Sequence of chain 1.U:
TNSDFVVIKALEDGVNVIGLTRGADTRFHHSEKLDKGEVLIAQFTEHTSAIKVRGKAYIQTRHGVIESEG

Binding-site contacts:
Ligand atom NE1 contacts residue GLN45 of chain 1.T at 2.9 Å (h-bond).
Ligand atom O contacts residue HIS49 of chain 1.T at 3.8 Å.
Ligand atom CE2 contacts residue ALA44 of chain 1.T at 3.9 Å (hydrophobic).
Ligand atom CD1 contacts residue SER51 of chain 1.U at 3.4 Å.
Ligand atom N contacts residue THR23 of chain 1.U at 2.8 Å (h-bond).
Ligand atom CD1 contacts residue GLN45 of chain 1.T at 3.7 Å.
Ligand atom C contacts residue THR50 of chain 1.T at 3.9 Å.
Ligand atom OXT contacts residue SER51 of chain 1.U at 2.9 Å (h-bond).
Ligand atom N contacts residue ASP27 of chain 1.U at 3.1 Å (salt-bridge).
Ligand atom CZ3 contacts residue GLY21 of chain 1.T at 3.6 Å.
Ligand atom N contacts residue THR28 of chain 1.U at 3.1 Å (h-bond).
Ligand atom CE3 contacts residue HIS32 of chain 1.T at 3.9 Å.
Ligand atom CA contacts residue THR28 of chain 1.U at 3.3 Å.
Ligand atom CZ2 contacts residue ALA44 of chain 1.T at 3.7 Å (hydrophobic).
Ligand atom OXT contacts residue ARG24 of chain 1.U at 3.5 Å.
Ligand atom C contacts residue GLY25 of chain 1.U at 3.5 Å.
Ligand atom CA contacts residue GLY25 of chain 1.U at 3.5 Å.
Ligand atom CE2 contacts residue GLN45 of chain 1.T at 3.9 Å.
Ligand atom CD1 contacts residue THR47 of chain 1.T at 3.9 Å.
Ligand atom C contacts residue SER51 of chain 1.U at 3.5 Å.
Ligand atom O contacts residue HIS31 of chain 1.T at 3.9 Å.
Ligand atom OXT contacts residue GLY25 of chain 1.U at 3.1 Å (h-bond).
Ligand atom C contacts residue THR47 of chain 1.T at 3.5 Å.
Ligand atom OXT contacts residue THR47 of chain 1.T at 3.6 Å.
Ligand atom CZ2 contacts residue THR50 of chain 1.T at 3.9 Å.
Ligand atom NE1 contacts residue ALA44 of chain 1.T at 3.8 Å.
Ligand atom CZ2 contacts residue ILE53 of chain 1.T at 3.9 Å (hydrophobic).
Ligand atom CA contacts residue THR23 of chain 1.U at 3.8 Å.
Ligand atom CA contacts residue SER51 of chain 1.U at 3.9 Å.
Ligand atom CA contacts residue HIS31 of chain 1.T at 4.0 Å.
Ligand atom O contacts residue THR47 of chain 1.T at 2.5 Å (h-bond).
Ligand atom CB contacts residue THR23 of chain 1.U at 3.7 Å.
Ligand atom N contacts residue ARG24 of chain 1.U at 3.8 Å.
Ligand atom O contacts residue THR50 of chain 1.T at 2.8 Å (h-bond).
Ligand atom CB contacts residue THR28 of chain 1.U at 3.5 Å.
Ligand atom N contacts residue GLY25 of chain 1.U at 2.6 Å (h-bond).
Ligand atom CH2 contacts residue GLY21 of chain 1.T at 3.6 Å.
Ligand atom CE3 contacts residue HIS31 of chain 1.T at 4.0 Å.
Ligand atom CG contacts residue SER51 of chain 1.U at 3.8 Å.
Ligand atom CB contacts residue SER51 of chain 1.U at 3.4 Å.

A protein and the small-molecule ligand that binds it are described below.
Small molecule (SMILES): N[C@@H](Cc1c[nH]c2ccccc12)C(=O)O

Sequence of chain 1.T:
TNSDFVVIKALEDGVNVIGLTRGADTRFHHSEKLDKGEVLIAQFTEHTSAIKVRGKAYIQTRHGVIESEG